Sequence of chain 1.C:
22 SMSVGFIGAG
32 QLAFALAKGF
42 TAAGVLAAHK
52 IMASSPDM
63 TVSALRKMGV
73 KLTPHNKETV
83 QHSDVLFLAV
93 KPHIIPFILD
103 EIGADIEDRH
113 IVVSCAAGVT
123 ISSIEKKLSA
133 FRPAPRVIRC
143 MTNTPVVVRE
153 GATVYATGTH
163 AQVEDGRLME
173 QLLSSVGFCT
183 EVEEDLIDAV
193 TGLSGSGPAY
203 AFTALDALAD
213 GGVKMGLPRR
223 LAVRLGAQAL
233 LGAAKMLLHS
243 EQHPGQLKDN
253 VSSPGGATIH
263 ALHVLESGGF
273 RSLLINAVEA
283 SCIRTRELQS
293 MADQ

Binding-site contacts:
Ligand atom CA contacts residue GLU185 of chain 1.C at 4.2 Å.
Ligand atom CG contacts residue GLU185 of chain 1.C at 4.3 Å.
Ligand atom OXT contacts residue GLU186 of chain 1.C at 2.8 Å (salt-bridge).
Ligand atom CD contacts residue THR159 of chain 1.C at 3.2 Å.
Ligand atom OXT contacts residue VAL184 of chain 1.C at 3.8 Å.
Ligand atom OXT contacts residue GLU185 of chain 1.C at 3.2 Å.
Ligand atom OXT contacts residue ALA158 of chain 1.C at 3.8 Å.
Ligand atom C contacts residue GLU185 of chain 1.C at 3.4 Å.
Ligand atom CD contacts residue GLU183 of chain 1.C at 4.2 Å.
Ligand atom N contacts residue THR159 of chain 1.C at 2.7 Å (h-bond).
Ligand atom C contacts residue THR159 of chain 1.C at 4.2 Å.
Ligand atom C contacts residue GLU186 of chain 1.C at 3.6 Å.
Ligand atom O contacts residue GLU185 of chain 1.C at 3.6 Å.
Ligand atom CA contacts residue THR159 of chain 1.C at 3.4 Å.
Ligand atom O contacts residue GLU186 of chain 1.C at 3.5 Å (salt-bridge).
Ligand atom CB contacts residue GLU185 of chain 1.C at 3.7 Å.

The small molecule below binds the protein below.
Small molecule (SMILES): O=C(O)[C@@H]1CCCN1